Binding-site contacts:
Ligand atom N2 contacts residue GLU57 of chain 1.G at 4.2 Å.
Ligand atom C8 contacts residue GLY16 of chain 1.J at 3.3 Å.
Ligand atom C7 contacts residue ASN58 of chain 1.G at 3.4 Å.
Ligand atom C3 contacts residue ASN58 of chain 1.G at 3.8 Å.
Ligand atom C4 contacts residue ASN58 of chain 1.G at 4.2 Å.
Ligand atom O7 contacts residue SER17 of chain 1.J at 4.1 Å.
Ligand atom C1 contacts residue ASN58 of chain 1.G at 1.4 Å.
Ligand atom O7 contacts residue GLU57 of chain 1.G at 3.2 Å.
Ligand atom C5 contacts residue ASN58 of chain 1.G at 3.6 Å.
Ligand atom C2 contacts residue ASN58 of chain 1.G at 2.5 Å.
Ligand atom O7 contacts residue ASN58 of chain 1.G at 4.4 Å.
Ligand atom C7 contacts residue SER17 of chain 1.J at 4.1 Å.
Ligand atom O5 contacts residue ASN58 of chain 1.G at 2.3 Å (h-bond).
Ligand atom N2 contacts residue ASN58 of chain 1.G at 3.0 Å (h-bond).
Ligand atom C8 contacts residue ASN58 of chain 1.G at 3.4 Å.
Ligand atom C8 contacts residue SER17 of chain 1.J at 3.3 Å.
Ligand atom C7 contacts residue GLU57 of chain 1.G at 3.8 Å.

A small-molecule ligand and the protein it binds are described below.
Small molecule (SMILES): CC(=O)N[C@@H]1[C@@H](O)[C@H](O)[C@@H](CO)O[C@H]1O

Sequence of chain 1.J:
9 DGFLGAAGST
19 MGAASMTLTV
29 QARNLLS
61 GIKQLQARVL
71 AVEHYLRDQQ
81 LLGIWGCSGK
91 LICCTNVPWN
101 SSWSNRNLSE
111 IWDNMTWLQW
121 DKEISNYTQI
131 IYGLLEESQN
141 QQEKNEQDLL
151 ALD

Sequence of chain 1.G:
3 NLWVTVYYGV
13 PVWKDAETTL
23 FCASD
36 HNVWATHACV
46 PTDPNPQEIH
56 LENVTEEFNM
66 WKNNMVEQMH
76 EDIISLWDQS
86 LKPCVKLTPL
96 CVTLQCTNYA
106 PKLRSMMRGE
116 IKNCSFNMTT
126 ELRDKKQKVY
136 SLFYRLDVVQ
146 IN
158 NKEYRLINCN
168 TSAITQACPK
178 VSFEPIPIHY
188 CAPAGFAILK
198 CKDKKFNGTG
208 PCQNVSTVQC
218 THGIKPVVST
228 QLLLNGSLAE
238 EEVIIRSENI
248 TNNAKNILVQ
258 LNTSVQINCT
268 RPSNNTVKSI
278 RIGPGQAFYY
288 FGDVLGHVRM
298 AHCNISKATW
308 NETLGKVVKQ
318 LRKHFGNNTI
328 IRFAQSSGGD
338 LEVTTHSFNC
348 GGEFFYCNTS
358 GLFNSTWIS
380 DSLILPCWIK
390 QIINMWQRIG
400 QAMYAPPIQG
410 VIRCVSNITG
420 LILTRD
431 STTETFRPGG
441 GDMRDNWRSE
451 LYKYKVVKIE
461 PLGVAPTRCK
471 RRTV